Binding-site contacts:
Ligand atom O11 contacts residue LYS190 of chain 1.A at 3.7 Å.
Ligand atom C5 contacts residue THR423 of chain 1.A at 3.9 Å.
Ligand atom O7 contacts residue TYR435 of chain 1.A at 3.4 Å.
Ligand atom O11 contacts residue LEU96 of chain 1.A at 3.8 Å.
Ligand atom O7 contacts residue FMT1 of chain 1.M at 2.6 Å (h-bond).
Ligand atom O10 contacts residue LEU96 of chain 1.A at 3.1 Å.
Ligand atom C4 contacts residue THR423 of chain 1.A at 3.7 Å.
Ligand atom O8 contacts residue SER566 of chain 1.A at 3.6 Å.
Ligand atom O7 contacts residue SER566 of chain 1.A at 3.8 Å.
Ligand atom O11 contacts residue VAL364 of chain 1.A at 3.4 Å.
Ligand atom C6 contacts residue TYR435 of chain 1.A at 3.9 Å (hydrophobic).
Ligand atom O7 contacts residue HIS523 of chain 1.A at 3.1 Å.
Ligand atom C5 contacts residue ILE362 of chain 1.A at 3.7 Å (hydrophobic).
Ligand atom C6 contacts residue FMT1 of chain 1.M at 3.3 Å.
Ligand atom O7 contacts residue ASN521 of chain 1.A at 3.3 Å (h-bond).
Ligand atom C5 contacts residue LEU96 of chain 1.A at 3.9 Å (hydrophobic).
Ligand atom O8 contacts residue GLY565 of chain 1.A at 3.4 Å (h-bond).
Ligand atom O11 contacts residue THR423 of chain 1.A at 4.0 Å.
Ligand atom C4 contacts residue LEU96 of chain 1.A at 3.8 Å (hydrophobic).
Ligand atom O8 contacts residue LEU437 of chain 1.A at 3.3 Å.
Ligand atom C2 contacts residue LEU437 of chain 1.A at 3.6 Å (hydrophobic).
Ligand atom O8 contacts residue HIS523 of chain 1.A at 3.3 Å.
Ligand atom C3 contacts residue THR423 of chain 1.A at 3.8 Å.
Ligand atom C1 contacts residue TYR435 of chain 1.A at 3.6 Å (hydrophobic).
Ligand atom O8 contacts residue GLN310 of chain 1.A at 2.9 Å (h-bond).
Ligand atom C3 contacts residue LEU437 of chain 1.A at 3.6 Å (hydrophobic).
Ligand atom C3 contacts residue SER566 of chain 1.A at 3.5 Å.
Ligand atom N9 contacts residue VAL364 of chain 1.A at 3.5 Å.
Ligand atom O11 contacts residue GLY565 of chain 1.A at 3.3 Å.
Ligand atom O10 contacts residue THR423 of chain 1.A at 4.0 Å.
Ligand atom N9 contacts residue LEU96 of chain 1.A at 3.3 Å.
Ligand atom C3 contacts residue GLY565 of chain 1.A at 3.4 Å.
Ligand atom O10 contacts residue VAL364 of chain 1.A at 3.1 Å.
Ligand atom C1 contacts residue SER566 of chain 1.A at 3.6 Å.
Ligand atom N9 contacts residue THR423 of chain 1.A at 3.8 Å.
Ligand atom C2 contacts residue GLY565 of chain 1.A at 3.7 Å.
Ligand atom C1 contacts residue FMT1 of chain 1.M at 3.3 Å.
Ligand atom C6 contacts residue VAL94 of chain 1.A at 4.0 Å (hydrophobic).
Ligand atom O10 contacts residue PHE194 of chain 1.A at 3.8 Å.
Ligand atom C2 contacts residue SER566 of chain 1.A at 3.6 Å.

Sequence of chain 1.A:
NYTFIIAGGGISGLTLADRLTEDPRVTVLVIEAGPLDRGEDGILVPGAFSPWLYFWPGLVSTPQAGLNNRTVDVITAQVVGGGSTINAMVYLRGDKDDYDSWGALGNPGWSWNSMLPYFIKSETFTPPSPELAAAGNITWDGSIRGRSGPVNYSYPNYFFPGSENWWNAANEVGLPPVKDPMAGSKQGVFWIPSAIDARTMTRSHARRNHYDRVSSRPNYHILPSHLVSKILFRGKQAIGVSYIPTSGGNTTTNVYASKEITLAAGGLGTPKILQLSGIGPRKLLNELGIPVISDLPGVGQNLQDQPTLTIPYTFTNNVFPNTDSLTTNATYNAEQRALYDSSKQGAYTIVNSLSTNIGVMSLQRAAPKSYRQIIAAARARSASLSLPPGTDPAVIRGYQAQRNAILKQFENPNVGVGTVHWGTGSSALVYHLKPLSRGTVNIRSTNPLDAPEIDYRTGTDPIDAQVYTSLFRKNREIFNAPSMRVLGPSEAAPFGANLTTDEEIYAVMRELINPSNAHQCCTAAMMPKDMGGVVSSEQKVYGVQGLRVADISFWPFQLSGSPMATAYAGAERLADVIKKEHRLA

The protein below binds the small molecule below.
Small molecule (SMILES): O=[N+]([O-])c1ccc(O)c(O)c1